Sequence of chain 1.A:
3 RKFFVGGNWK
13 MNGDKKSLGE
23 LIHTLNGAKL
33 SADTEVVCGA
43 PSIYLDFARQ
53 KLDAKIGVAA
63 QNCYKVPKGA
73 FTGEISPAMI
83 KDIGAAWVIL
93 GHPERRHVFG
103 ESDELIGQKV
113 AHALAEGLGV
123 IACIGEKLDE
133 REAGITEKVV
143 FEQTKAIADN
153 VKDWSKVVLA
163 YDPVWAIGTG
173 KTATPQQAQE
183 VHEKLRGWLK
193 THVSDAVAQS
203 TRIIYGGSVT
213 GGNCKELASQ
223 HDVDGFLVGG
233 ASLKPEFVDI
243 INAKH

Binding-site contacts:
Ligand atom O1 contacts residue LYS12 of chain 1.A at 3.0 Å (salt-bridge).
Ligand atom O1P contacts residue LYS12 of chain 1.A at 3.3 Å (salt-bridge).
Ligand atom O2P contacts residue SER210 of chain 1.A at 2.8 Å (h-bond).
Ligand atom O1P contacts residue ILE169 of chain 1.A at 3.8 Å.
Ligand atom C1 contacts residue LYS12 of chain 1.A at 4.0 Å.
Ligand atom O3P contacts residue SER210 of chain 1.A at 3.4 Å (h-bond).
Ligand atom O2P contacts residue GLY209 of chain 1.A at 3.6 Å.
Ligand atom O2P contacts residue ILE169 of chain 1.A at 3.2 Å.
Ligand atom O1 contacts residue HIS94 of chain 1.A at 2.6 Å (h-bond).
Ligand atom C1 contacts residue ASP164 of chain 1.A at 3.8 Å.
Ligand atom O1P contacts residue GLY231 of chain 1.A at 3.3 Å.
Ligand atom O2 contacts residue ASP164 of chain 1.A at 2.6 Å (salt-bridge).
Ligand atom P contacts residue GLY170 of chain 1.A at 3.9 Å.
Ligand atom N2 contacts residue LEU229 of chain 1.A at 3.3 Å (h-bond).
Ligand atom P contacts residue SER210 of chain 1.A at 3.8 Å.
Ligand atom O4P contacts residue GLY170 of chain 1.A at 3.7 Å.
Ligand atom O2P contacts residue GLY170 of chain 1.A at 2.6 Å (h-bond).
Ligand atom C2 contacts residue ILE169 of chain 1.A at 4.2 Å (hydrophobic).
Ligand atom N2 contacts residue ASP164 of chain 1.A at 3.2 Å (salt-bridge).
Ligand atom O3P contacts residue VAL211 of chain 1.A at 3.7 Å.
Ligand atom O4P contacts residue GLY231 of chain 1.A at 3.6 Å.
Ligand atom O3P contacts residue GLY232 of chain 1.A at 4.0 Å.
Ligand atom C1 contacts residue LEU229 of chain 1.A at 4.0 Å (hydrophobic).
Ligand atom C2 contacts residue GLY231 of chain 1.A at 3.8 Å.
Ligand atom O2P contacts residue ALA168 of chain 1.A at 3.4 Å (h-bond).
Ligand atom C2 contacts residue GLY209 of chain 1.A at 3.7 Å.
Ligand atom P contacts residue GLY231 of chain 1.A at 3.5 Å.
Ligand atom O2 contacts residue HIS94 of chain 1.A at 2.8 Å (h-bond).
Ligand atom C1 contacts residue HIS94 of chain 1.A at 3.4 Å.
Ligand atom O4P contacts residue LYS12 of chain 1.A at 4.2 Å.
Ligand atom C2 contacts residue LEU229 of chain 1.A at 3.6 Å (hydrophobic).
Ligand atom O3P contacts residue VAL230 of chain 1.A at 4.0 Å.
Ligand atom O4P contacts residue GLY232 of chain 1.A at 3.0 Å (h-bond).
Ligand atom O2 contacts residue LEU229 of chain 1.A at 2.7 Å.
Ligand atom N2 contacts residue HIS94 of chain 1.A at 3.6 Å.
Ligand atom P contacts residue GLY232 of chain 1.A at 3.9 Å.
Ligand atom O1 contacts residue ASP164 of chain 1.A at 4.0 Å.
Ligand atom O1 contacts residue ILE169 of chain 1.A at 3.5 Å.
Ligand atom O3P contacts residue GLY231 of chain 1.A at 3.0 Å (h-bond).
Ligand atom C1 contacts residue ILE169 of chain 1.A at 4.2 Å (hydrophobic).

A small-molecule ligand and the protein it binds are described below.
Small molecule (SMILES): O=C(COP(=O)(O)O)NO